Sequence of chain 2.A:
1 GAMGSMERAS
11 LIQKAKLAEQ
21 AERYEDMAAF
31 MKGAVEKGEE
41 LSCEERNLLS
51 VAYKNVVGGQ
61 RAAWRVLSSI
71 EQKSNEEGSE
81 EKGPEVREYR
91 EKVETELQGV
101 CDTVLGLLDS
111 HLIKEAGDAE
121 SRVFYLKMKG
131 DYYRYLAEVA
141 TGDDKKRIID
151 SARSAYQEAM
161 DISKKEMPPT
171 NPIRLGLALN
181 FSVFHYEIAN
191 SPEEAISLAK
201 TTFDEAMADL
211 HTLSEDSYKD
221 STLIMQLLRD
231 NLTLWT

Binding-site contacts:
Ligand atom P contacts residue TYR135 of chain 2.A at 3.8 Å.
Ligand atom O1P contacts residue ARG134 of chain 2.A at 2.9 Å (salt-bridge).
Ligand atom CA contacts residue LEU179 of chain 2.A at 3.8 Å (hydrophobic).
Ligand atom O contacts residue ASN180 of chain 2.A at 2.9 Å (h-bond).
Ligand atom CG2 contacts residue GLY176 of chain 2.A at 3.5 Å.
Ligand atom O2P contacts residue ARG61 of chain 2.A at 2.9 Å (salt-bridge).
Ligand atom O contacts residue LYS54 of chain 2.A at 3.7 Å.
Ligand atom CB contacts residue TRP235 of chain 2.A at 3.9 Å (hydrophobic).
Ligand atom CG2 contacts residue S861 of chain 2.C at 3.1 Å.
Ligand atom CG2 contacts residue ARG134 of chain 2.A at 3.8 Å.
Ligand atom CG2 contacts residue VAL183 of chain 2.A at 3.7 Å (hydrophobic).
Ligand atom CB contacts residue ASN231 of chain 2.A at 3.6 Å.
Ligand atom P contacts residue ARG134 of chain 2.A at 3.8 Å.
Ligand atom O contacts residue LYS127 of chain 2.A at 2.8 Å (salt-bridge).
Ligand atom N contacts residue ASN180 of chain 2.A at 3.0 Å (h-bond).
Ligand atom O3P contacts residue ARG134 of chain 2.A at 2.8 Å (salt-bridge).
Ligand atom O2P contacts residue LYS54 of chain 2.A at 3.6 Å.
Ligand atom C contacts residue S861 of chain 2.C at 3.5 Å.
Ligand atom O contacts residue S861 of chain 2.C at 3.5 Å.
Ligand atom O1P contacts residue ARG61 of chain 2.A at 3.0 Å (salt-bridge).
Ligand atom CG1 contacts residue LEU227 of chain 2.A at 3.3 Å (hydrophobic).
Ligand atom P contacts residue ARG61 of chain 2.A at 3.7 Å.
Ligand atom CA contacts residue ASN231 of chain 2.A at 3.6 Å.
Ligand atom CB contacts residue ASN231 of chain 2.A at 3.6 Å.
Ligand atom CG2 contacts residue ASN180 of chain 2.A at 3.6 Å.
Ligand atom CA contacts residue ASN180 of chain 2.A at 3.2 Å.
Ligand atom C contacts residue ASN231 of chain 2.A at 3.7 Å.
Ligand atom N contacts residue ASN231 of chain 2.A at 2.8 Å (h-bond).
Ligand atom C contacts residue ASN180 of chain 2.A at 3.6 Å.
Ligand atom CG contacts residue VAL183 of chain 2.A at 3.8 Å (hydrophobic).
Ligand atom CG1 contacts residue LEU179 of chain 2.A at 3.8 Å (hydrophobic).
Ligand atom OXT contacts residue S861 of chain 2.C at 3.3 Å.
Ligand atom O contacts residue VAL183 of chain 2.A at 3.5 Å.
Ligand atom O contacts residue ASN231 of chain 2.A at 3.0 Å (h-bond).
Ligand atom O contacts residue LEU179 of chain 2.A at 3.4 Å.
Ligand atom C contacts residue LYS127 of chain 2.A at 3.7 Å.
Ligand atom O3P contacts residue TYR135 of chain 2.A at 2.6 Å (h-bond).
Ligand atom CB contacts residue ASN180 of chain 2.A at 3.2 Å.
Ligand atom CD2 contacts residue ARG65 of chain 2.A at 3.9 Å.
Ligand atom CA contacts residue ASN231 of chain 2.A at 3.7 Å.

A small-molecule ligand and the protein it binds are described below.
Small molecule (SMILES): CC(C)[C@H](NC(=O)[C@@H](NC(=O)[C@H](C)NC(=O)[C@@H]1CCCN1C(=O)[C@@H](N)Cc1ccccc1)[C@@H](C)OP(=O)(O)O)C(=O)O